Binding-site contacts:
Ligand atom C7 contacts residue ASN118 of chain 1.A at 3.2 Å.
Ligand atom C3 contacts residue THR120 of chain 1.A at 4.3 Å.
Ligand atom C1 contacts residue ASN118 of chain 1.A at 1.4 Å.
Ligand atom O5 contacts residue THR120 of chain 1.A at 4.1 Å.
Ligand atom N2 contacts residue THR120 of chain 1.A at 4.0 Å.
Ligand atom C2 contacts residue THR120 of chain 1.A at 4.2 Å.
Ligand atom C8 contacts residue ILE156 of chain 1.A at 3.7 Å (hydrophobic).
Ligand atom C4 contacts residue ASN118 of chain 1.A at 4.1 Å.
Ligand atom C7 contacts residue ILE156 of chain 1.A at 4.2 Å (hydrophobic).
Ligand atom C8 contacts residue ASN118 of chain 1.A at 4.5 Å.
Ligand atom O5 contacts residue ASN118 of chain 1.A at 2.4 Å (h-bond).
Ligand atom O7 contacts residue ASN118 of chain 1.A at 3.2 Å (h-bond).
Ligand atom C3 contacts residue ASN118 of chain 1.A at 3.6 Å.
Ligand atom O7 contacts residue HIS220 of chain 1.A at 3.3 Å (h-bond).
Ligand atom C5 contacts residue ASN118 of chain 1.A at 3.7 Å.
Ligand atom N2 contacts residue ASN118 of chain 1.A at 2.7 Å (h-bond).
Ligand atom C2 contacts residue ASN118 of chain 1.A at 2.2 Å.
Ligand atom C8 contacts residue ARG157 of chain 1.A at 4.4 Å.
Ligand atom O7 contacts residue ILE156 of chain 1.A at 4.0 Å.
Ligand atom C1 contacts residue THR120 of chain 1.A at 3.6 Å.
Ligand atom C8 contacts residue LEU161 of chain 1.A at 4.1 Å (hydrophobic).
Ligand atom O6 contacts residue PRO122 of chain 1.A at 4.2 Å.
Ligand atom C7 contacts residue HIS220 of chain 1.A at 4.4 Å.
Ligand atom C5 contacts residue THR120 of chain 1.A at 4.3 Å.
Ligand atom C8 contacts residue SER158 of chain 1.A at 3.7 Å.

Sequence of chain 1.A:
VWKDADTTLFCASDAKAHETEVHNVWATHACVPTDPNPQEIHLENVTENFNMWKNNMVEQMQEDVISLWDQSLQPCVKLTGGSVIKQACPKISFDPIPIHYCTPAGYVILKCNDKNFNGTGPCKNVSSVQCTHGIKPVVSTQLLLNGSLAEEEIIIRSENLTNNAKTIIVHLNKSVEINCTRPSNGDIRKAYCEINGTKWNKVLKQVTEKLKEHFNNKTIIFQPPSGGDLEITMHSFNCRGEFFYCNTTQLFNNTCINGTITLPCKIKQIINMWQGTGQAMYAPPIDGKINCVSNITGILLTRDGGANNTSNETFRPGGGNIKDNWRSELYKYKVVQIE

The protein below binds the small molecule below.
Small molecule (SMILES): CC(=O)N[C@@H]1[C@@H](O)[C@H](O)[C@@H](CO)O[C@H]1O